Binding-site contacts:
Ligand atom C6 contacts residue TYR54 of chain 1.A at 4.2 Å (hydrophobic).
Ligand atom O2 contacts residue GLY151 of chain 1.C at 3.8 Å.
Ligand atom C5 contacts residue LYS74 of chain 1.A at 4.4 Å.
Ligand atom O3 contacts residue TYR54 of chain 1.A at 2.1 Å (h-bond).
Ligand atom C3 contacts residue TYR54 of chain 1.A at 3.5 Å (hydrophobic).
Ligand atom C1 contacts residue ASN222 of chain 1.C at 1.4 Å.
Ligand atom O4 contacts residue LYS74 of chain 1.A at 3.7 Å.
Ligand atom O4 contacts residue TYR54 of chain 1.A at 3.6 Å.
Ligand atom C2 contacts residue ASN222 of chain 1.C at 2.4 Å.
Ligand atom C3 contacts residue ASN222 of chain 1.C at 3.7 Å.
Ligand atom C5 contacts residue ASN222 of chain 1.C at 3.7 Å.
Ligand atom O3 contacts residue ASN55 of chain 1.A at 4.0 Å.
Ligand atom O3 contacts residue LYS74 of chain 1.A at 4.0 Å.
Ligand atom O5 contacts residue ASN222 of chain 1.C at 2.4 Å (h-bond).
Ligand atom C4 contacts residue TYR54 of chain 1.A at 4.1 Å (hydrophobic).
Ligand atom O7 contacts residue ASN222 of chain 1.C at 3.3 Å (h-bond).
Ligand atom C2 contacts residue TYR54 of chain 1.A at 4.2 Å (hydrophobic).
Ligand atom C6 contacts residue LYS74 of chain 1.A at 3.2 Å.
Ligand atom C4 contacts residue ASN222 of chain 1.C at 4.1 Å.
Ligand atom C7 contacts residue ASN222 of chain 1.C at 3.3 Å.
Ligand atom C8 contacts residue ASN222 of chain 1.C at 4.5 Å.
Ligand atom N2 contacts residue ASN222 of chain 1.C at 2.9 Å (h-bond).

Sequence of chain 1.C:
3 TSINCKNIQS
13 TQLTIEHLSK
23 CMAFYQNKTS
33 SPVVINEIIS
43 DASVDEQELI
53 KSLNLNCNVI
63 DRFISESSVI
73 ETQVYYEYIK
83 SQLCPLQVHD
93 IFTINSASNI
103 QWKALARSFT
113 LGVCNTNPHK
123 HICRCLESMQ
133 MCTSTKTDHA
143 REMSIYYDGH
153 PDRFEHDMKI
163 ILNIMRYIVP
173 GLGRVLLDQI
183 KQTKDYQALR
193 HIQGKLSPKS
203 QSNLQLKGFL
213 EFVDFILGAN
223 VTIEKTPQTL

Sequence of chain 1.A:
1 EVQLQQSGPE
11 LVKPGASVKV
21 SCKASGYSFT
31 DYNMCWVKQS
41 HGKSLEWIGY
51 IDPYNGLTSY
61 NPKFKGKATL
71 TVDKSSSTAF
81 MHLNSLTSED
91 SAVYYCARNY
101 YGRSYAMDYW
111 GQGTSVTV

This protein binds this small molecule.
Small molecule (SMILES): CC(=O)N[C@H]1[C@H](O[C@H]2[C@H](O)[C@@H](NC(C)=O)CO[C@@H]2CO[C@@H]2O[C@@H](C)[C@@H](O)[C@@H](O)[C@@H]2O)O[C@H](CO)[C@@H](O)[C@@H]1O